The protein below binds the small molecule below.
Small molecule (SMILES): CCCC(CCC)C(=O)N[C@@H](CC(=O)O)C(=O)N1C=CC[C@H]1C(=O)N[C@@H](CCCN=C(N)N)C(=O)C(=O)NCC(=O)/N=C/C(=O)NCC(=O)NCC(=O)NCC(=O)N[C@@H](CC(N)=O)C(=O)NCC(=O)N[C@@H](CC(=O)O)C(=O)N[C@@H](Cc1ccccc1)C(=O)N[C@@H](CCC(=O)O)C(=O)N[C@@H](CCC(=O)O)C(=O)N[C@H](CO)[C@@H](C)CC

Sequence of chain 1.B:
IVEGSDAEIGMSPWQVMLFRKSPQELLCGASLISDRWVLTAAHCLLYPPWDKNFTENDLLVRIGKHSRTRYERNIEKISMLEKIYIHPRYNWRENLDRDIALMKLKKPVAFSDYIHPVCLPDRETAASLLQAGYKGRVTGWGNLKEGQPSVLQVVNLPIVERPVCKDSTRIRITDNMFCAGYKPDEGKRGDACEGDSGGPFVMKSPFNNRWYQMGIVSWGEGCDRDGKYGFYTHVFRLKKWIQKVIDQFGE

Binding-site contacts:
Ligand atom O contacts residue GLY228 of chain 1.B at 3.0 Å (h-bond).
Ligand atom CA contacts residue SER205 of chain 1.B at 1.7 Å.
Ligand atom CD1 contacts residue LEU60 of chain 1.B at 3.2 Å (hydrophobic).
Ligand atom O contacts residue GLN156 of chain 1.B at 2.1 Å (h-bond).
Ligand atom N contacts residue LEU26 of chain 1.B at 2.9 Å (h-bond).
Ligand atom CD contacts residue TYR71 of chain 1.B at 3.2 Å (hydrophobic).
Ligand atom N contacts residue THR69 of chain 1.B at 3.0 Å (h-bond).
Ligand atom O1 contacts residue GLY203 of chain 1.B at 2.8 Å (h-bond).
Ligand atom CG contacts residue PRO23 of chain 1.B at 3.3 Å (hydrophobic).
Ligand atom N3 contacts residue ASP199 of chain 1.B at 2.8 Å (salt-bridge).
Ligand atom CB contacts residue SER205 of chain 1.B at 2.7 Å.
Ligand atom O contacts residue GLU25 of chain 1.B at 3.4 Å.
Ligand atom C contacts residue GLN156 of chain 1.B at 3.2 Å.
Ligand atom CE1 contacts residue PHE19 of chain 1.B at 3.4 Å (hydrophobic).
Ligand atom ND2 contacts residue PRO23 of chain 1.B at 3.3 Å.
Ligand atom N contacts residue SER205 of chain 1.B at 3.0 Å (h-bond).
Ligand atom O1 contacts residue SER205 of chain 1.B at 2.4 Å (h-bond).
Ligand atom O contacts residue TRP227 of chain 1.B at 3.4 Å.
Ligand atom N contacts residue GLY228 of chain 1.B at 2.6 Å (h-bond).
Ligand atom OD1 contacts residue PRO23 of chain 1.B at 2.6 Å.
Ligand atom N4 contacts residue ASP199 of chain 1.B at 2.7 Å (salt-bridge).
Ligand atom C3 contacts residue SER205 of chain 1.B at 3.3 Å.
Ligand atom C contacts residue SER205 of chain 1.B at 2.4 Å.
Ligand atom O1 contacts residue ASP204 of chain 1.B at 3.3 Å (salt-bridge).
Ligand atom OD1 contacts residue GLU25 of chain 1.B at 3.4 Å (salt-bridge).
Ligand atom CB contacts residue GLY228 of chain 1.B at 3.1 Å.
Ligand atom CE1 contacts residue ARG68 of chain 1.B at 3.2 Å.
Ligand atom N4 contacts residue GLY238 of chain 1.B at 3.3 Å.
Ligand atom O contacts residue THR69 of chain 1.B at 2.7 Å (h-bond).
Ligand atom CA contacts residue GLY228 of chain 1.B at 3.2 Å.
Ligand atom OE1 contacts residue TYR71 of chain 1.B at 3.3 Å (h-bond).
Ligand atom N3 contacts residue GLY230 of chain 1.B at 2.8 Å (h-bond).
Ligand atom O contacts residue LYS52 of chain 1.B at 3.4 Å (salt-bridge).
Ligand atom C3 contacts residue CYS201 of chain 1.B at 3.3 Å (hydrophobic).
Ligand atom O contacts residue HIS43 of chain 1.B at 2.6 Å (h-bond).
Ligand atom N contacts residue SER226 of chain 1.B at 3.3 Å (h-bond).
Ligand atom O contacts residue SER205 of chain 1.B at 2.6 Å (h-bond).
Ligand atom OD2 contacts residue ARG68 of chain 1.B at 2.7 Å (salt-bridge).
Ligand atom OE2 contacts residue TYR71 of chain 1.B at 3.2 Å.
Ligand atom OD2 contacts residue GLY230 of chain 1.B at 2.8 Å (h-bond).